The small molecule below binds the protein below.
Small molecule (SMILES): CS(=O)(=O)C1CCN(c2cccc3c2ccn3-c2ccnc(NC3CCC(O)CC3)n2)CC1

Sequence of chain 1.A:
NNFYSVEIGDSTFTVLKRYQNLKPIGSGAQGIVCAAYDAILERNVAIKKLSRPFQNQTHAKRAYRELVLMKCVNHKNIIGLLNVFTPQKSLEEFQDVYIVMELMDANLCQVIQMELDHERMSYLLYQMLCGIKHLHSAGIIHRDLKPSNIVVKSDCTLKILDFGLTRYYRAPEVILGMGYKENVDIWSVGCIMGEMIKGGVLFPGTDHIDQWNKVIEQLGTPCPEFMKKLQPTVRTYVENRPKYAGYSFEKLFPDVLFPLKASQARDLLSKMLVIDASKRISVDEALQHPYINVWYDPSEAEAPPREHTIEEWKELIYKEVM

Binding-site contacts:
Ligand atom C6 contacts residue ALA53 of chain 1.A at 3.8 Å (hydrophobic).
Ligand atom N16 contacts residue VAL40 of chain 1.A at 3.7 Å.
Ligand atom C6 contacts residue MET111 of chain 1.A at 3.7 Å (hydrophobic).
Ligand atom C13 contacts residue GLY33 of chain 1.A at 3.9 Å.
Ligand atom O32 contacts residue ALA36 of chain 1.A at 3.2 Å (h-bond).
Ligand atom C4 contacts residue LEU168 of chain 1.A at 3.9 Å (hydrophobic).
Ligand atom C20 contacts residue ASN114 of chain 1.A at 3.9 Å.
Ligand atom C5 contacts residue ALA53 of chain 1.A at 3.7 Å (hydrophobic).
Ligand atom C9 contacts residue LEU168 of chain 1.A at 3.5 Å (hydrophobic).
Ligand atom C19 contacts residue VAL158 of chain 1.A at 3.9 Å (hydrophobic).
Ligand atom N17 contacts residue MET111 of chain 1.A at 2.9 Å (h-bond).
Ligand atom C26 contacts residue SER34 of chain 1.A at 3.6 Å.
Ligand atom C12 contacts residue ILE32 of chain 1.A at 3.8 Å (hydrophobic).
Ligand atom C25 contacts residue SER34 of chain 1.A at 3.8 Å.
Ligand atom C5 contacts residue LEU168 of chain 1.A at 3.7 Å (hydrophobic).
Ligand atom O31 contacts residue GLN37 of chain 1.A at 3.2 Å.
Ligand atom O31 contacts residue LYS55 of chain 1.A at 2.9 Å (salt-bridge).
Ligand atom C6 contacts residue GLU109 of chain 1.A at 3.1 Å.
Ligand atom O32 contacts residue GLN37 of chain 1.A at 2.9 Å (h-bond).
Ligand atom C18 contacts residue MET111 of chain 1.A at 3.7 Å (hydrophobic).
Ligand atom O32 contacts residue GLY35 of chain 1.A at 3.0 Å.
Ligand atom C10 contacts residue VAL40 of chain 1.A at 3.7 Å (hydrophobic).
Ligand atom C13 contacts residue ILE32 of chain 1.A at 3.6 Å (hydrophobic).
Ligand atom S30 contacts residue GLN37 of chain 1.A at 3.7 Å.
Ligand atom N17 contacts residue LEU110 of chain 1.A at 3.8 Å.
Ligand atom N7 contacts residue LEU168 of chain 1.A at 3.9 Å.
Ligand atom C23 contacts residue MET111 of chain 1.A at 3.5 Å (hydrophobic).
Ligand atom C14 contacts residue GLY33 of chain 1.A at 3.7 Å.
Ligand atom N1 contacts residue LEU110 of chain 1.A at 3.8 Å.
Ligand atom O31 contacts residue GLY38 of chain 1.A at 3.6 Å (h-bond).
Ligand atom O32 contacts residue GLY38 of chain 1.A at 3.4 Å (h-bond).
Ligand atom C26 contacts residue GLY38 of chain 1.A at 3.6 Å.
Ligand atom C15 contacts residue VAL40 of chain 1.A at 3.6 Å (hydrophobic).
Ligand atom N1 contacts residue GLU109 of chain 1.A at 3.7 Å.
Ligand atom N1 contacts residue MET111 of chain 1.A at 2.9 Å (h-bond).
Ligand atom C6 contacts residue ILE86 of chain 1.A at 3.9 Å (hydrophobic).
Ligand atom C2 contacts residue MET111 of chain 1.A at 3.8 Å (hydrophobic).
Ligand atom C11 contacts residue VAL40 of chain 1.A at 3.9 Å (hydrophobic).
Ligand atom C23 contacts residue ASP112 of chain 1.A at 3.9 Å.
Ligand atom C26 contacts residue GLY35 of chain 1.A at 3.6 Å.